Sequence of chain 1.V:
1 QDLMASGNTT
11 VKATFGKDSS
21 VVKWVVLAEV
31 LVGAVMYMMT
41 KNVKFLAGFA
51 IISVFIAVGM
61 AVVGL

Binding-site contacts:
Ligand atom O4 contacts residue MET38 of chain 1.KA at 4.0 Å.
Ligand atom O3 contacts residue LYS44 of chain 1.V at 3.4 Å.
Ligand atom O6 contacts residue LYS44 of chain 1.V at 3.8 Å.
Ligand atom P1 contacts residue LYS44 of chain 1.V at 4.1 Å.
Ligand atom O4 contacts residue LYS44 of chain 1.V at 4.3 Å.
Ligand atom C3 contacts residue MET38 of chain 1.KA at 3.4 Å (hydrophobic).
Ligand atom C1 contacts residue VAL43 of chain 1.V at 3.7 Å (hydrophobic).
Ligand atom O5 contacts residue LYS44 of chain 1.V at 3.3 Å.
Ligand atom P1 contacts residue VAL43 of chain 1.V at 4.4 Å.
Ligand atom C4 contacts residue MET39 of chain 1.KA at 3.8 Å (hydrophobic).
Ligand atom C3 contacts residue MET39 of chain 1.KA at 3.8 Å (hydrophobic).
Ligand atom P1 contacts residue MET38 of chain 1.KA at 3.9 Å.
Ligand atom O3 contacts residue MET39 of chain 1.KA at 3.8 Å.
Ligand atom C1 contacts residue VAL32 of chain 1.JA at 4.3 Å (hydrophobic).
Ligand atom O1 contacts residue LYS44 of chain 1.V at 3.4 Å.
Ligand atom O2 contacts residue VAL32 of chain 1.JA at 3.3 Å.
Ligand atom C2 contacts residue LYS44 of chain 1.V at 4.2 Å.
Ligand atom O3 contacts residue MET38 of chain 1.KA at 3.6 Å.
Ligand atom O2 contacts residue MET38 of chain 1.KA at 2.9 Å (h-bond).
Ligand atom C2 contacts residue VAL43 of chain 1.V at 3.3 Å (hydrophobic).
Ligand atom C1 contacts residue VAL35 of chain 1.JA at 3.9 Å (hydrophobic).
Ligand atom C2 contacts residue VAL32 of chain 1.JA at 4.0 Å (hydrophobic).
Ligand atom O5 contacts residue MET39 of chain 1.KA at 2.8 Å (h-bond).
Ligand atom C5 contacts residue LYS44 of chain 1.V at 4.5 Å.
Ligand atom O1 contacts residue VAL43 of chain 1.V at 3.0 Å (h-bond).

Sequence of chain 1.JA:
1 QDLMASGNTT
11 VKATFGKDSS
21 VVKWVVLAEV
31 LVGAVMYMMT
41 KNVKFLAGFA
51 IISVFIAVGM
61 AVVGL

The small molecule below binds the protein below.
Small molecule (SMILES): CCOP(=O)(O)OC[C@H](O)CO

Sequence of chain 1.KA:
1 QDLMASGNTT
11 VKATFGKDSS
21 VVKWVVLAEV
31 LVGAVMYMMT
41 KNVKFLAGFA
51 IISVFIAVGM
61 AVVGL